Sequence of chain 1.M:
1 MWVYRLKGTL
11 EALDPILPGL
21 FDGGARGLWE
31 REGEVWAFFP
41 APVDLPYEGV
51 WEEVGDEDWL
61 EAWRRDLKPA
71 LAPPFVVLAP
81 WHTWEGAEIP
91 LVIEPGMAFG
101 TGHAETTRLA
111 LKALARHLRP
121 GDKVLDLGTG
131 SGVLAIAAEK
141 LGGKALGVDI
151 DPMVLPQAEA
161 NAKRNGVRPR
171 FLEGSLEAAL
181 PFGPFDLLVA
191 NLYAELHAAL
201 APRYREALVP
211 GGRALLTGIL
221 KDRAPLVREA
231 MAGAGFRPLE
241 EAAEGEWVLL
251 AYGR

Sequence of chain 1.N:
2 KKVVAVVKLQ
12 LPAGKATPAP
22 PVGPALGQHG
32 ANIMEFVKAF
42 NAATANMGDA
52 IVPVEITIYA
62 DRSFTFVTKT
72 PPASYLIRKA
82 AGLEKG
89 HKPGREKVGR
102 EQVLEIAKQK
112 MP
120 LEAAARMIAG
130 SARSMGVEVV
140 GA

A small-molecule ligand and the protein it binds are described below.
Small molecule (SMILES): CSCC[C@@H](C(=O)O)N(C)C

Binding-site contacts:
Ligand atom O contacts residue LYS3 of chain 1.N at 2.9 Å (salt-bridge).
Ligand atom CN2 contacts residue ASN191 of chain 1.M at 3.1 Å.
Ligand atom C contacts residue LYS2 of chain 1.N at 2.6 Å.
Ligand atom CN1 contacts residue ASN191 of chain 1.M at 3.5 Å.
Ligand atom CA contacts residue LEU192 of chain 1.M at 3.3 Å (hydrophobic).
Ligand atom CE contacts residue TRP247 of chain 1.M at 4.0 Å (hydrophobic).
Ligand atom CN1 contacts residue NO31 of chain 1.OA at 3.6 Å.
Ligand atom CE contacts residue LEU220 of chain 1.M at 3.0 Å (hydrophobic).
Ligand atom O contacts residue LYS2 of chain 1.N at 1.8 Å (salt-bridge).
Ligand atom N contacts residue NO31 of chain 1.OA at 4.2 Å.
Ligand atom CA contacts residue NO31 of chain 1.OA at 3.6 Å.
Ligand atom N contacts residue LEU192 of chain 1.M at 2.8 Å (h-bond).
Ligand atom CN2 contacts residue THR106 of chain 1.M at 3.5 Å.
Ligand atom CB contacts residue NO31 of chain 1.OA at 3.9 Å.
Ligand atom CN1 contacts residue LEU192 of chain 1.M at 3.6 Å (hydrophobic).
Ligand atom CB contacts residue GLY218 of chain 1.M at 3.8 Å.
Ligand atom CN2 contacts residue TRP247 of chain 1.M at 4.2 Å (hydrophobic).
Ligand atom CN2 contacts residue NO31 of chain 1.LA at 3.1 Å.
Ligand atom CN2 contacts residue LEU192 of chain 1.M at 3.8 Å (hydrophobic).
Ligand atom CB contacts residue TYR193 of chain 1.M at 3.6 Å (hydrophobic).
Ligand atom C contacts residue LYS3 of chain 1.N at 3.9 Å.
Ligand atom CG contacts residue LYS2 of chain 1.N at 4.1 Å.
Ligand atom O contacts residue NO31 of chain 1.OA at 4.2 Å.
Ligand atom C contacts residue TRP247 of chain 1.M at 4.0 Å (hydrophobic).
Ligand atom CB contacts residue LEU192 of chain 1.M at 2.9 Å (hydrophobic).
Ligand atom C contacts residue NO31 of chain 1.LA at 4.0 Å.
Ligand atom N contacts residue ASN191 of chain 1.M at 3.4 Å (h-bond).
Ligand atom CA contacts residue LYS2 of chain 1.N at 2.6 Å.
Ligand atom N contacts residue LYS2 of chain 1.N at 3.7 Å.
Ligand atom N contacts residue GLY218 of chain 1.M at 3.8 Å.
Ligand atom CE contacts residue LYS3 of chain 1.N at 3.4 Å.
Ligand atom CN1 contacts residue LYS2 of chain 1.N at 3.6 Å.
Ligand atom CG contacts residue TRP247 of chain 1.M at 3.5 Å (hydrophobic).
Ligand atom SD contacts residue TYR193 of chain 1.M at 3.9 Å.
Ligand atom CN1 contacts residue SAH1 of chain 1.MA at 3.4 Å.
Ligand atom CG contacts residue GLY218 of chain 1.M at 3.7 Å.
Ligand atom CN1 contacts residue PHE99 of chain 1.M at 4.1 Å (hydrophobic).
Ligand atom CG contacts residue LEU192 of chain 1.M at 4.2 Å (hydrophobic).
Ligand atom CN2 contacts residue GLY218 of chain 1.M at 3.5 Å.
Ligand atom CB contacts residue LYS2 of chain 1.N at 3.5 Å.